Binding-site contacts:
Ligand atom O2P contacts residue PHE388 of chain 1.F at 3.7 Å.
Ligand atom O1P contacts residue GLN467 of chain 1.F at 3.7 Å.
Ligand atom C2 contacts residue GLY461 of chain 1.F at 3.1 Å.
Ligand atom O4 contacts residue GLN467 of chain 1.F at 3.4 Å.
Ligand atom O2P contacts residue GLU385 of chain 1.F at 3.5 Å (salt-bridge).
Ligand atom O5 contacts residue LEU383 of chain 1.F at 3.6 Å.
Ligand atom O5 contacts residue GLU385 of chain 1.F at 3.8 Å.
Ligand atom C3 contacts residue SER463 of chain 1.F at 3.4 Å.
Ligand atom C1 contacts residue GLY461 of chain 1.F at 3.8 Å.
Ligand atom O3 contacts residue GLY461 of chain 1.F at 3.5 Å.
Ligand atom C1 contacts residue LEU383 of chain 1.F at 3.2 Å (hydrophobic).
Ligand atom O4 contacts residue GLY468 of chain 1.F at 3.3 Å (h-bond).
Ligand atom C6 contacts residue GLU385 of chain 1.F at 3.6 Å.
Ligand atom C4 contacts residue ALA466 of chain 1.F at 3.3 Å (hydrophobic).
Ligand atom O2P contacts residue GLY387 of chain 1.F at 3.5 Å (h-bond).
Ligand atom C4 contacts residue GLY469 of chain 1.F at 3.8 Å.
Ligand atom O2P contacts residue SER386 of chain 1.F at 2.7 Å (h-bond).
Ligand atom O4 contacts residue GLY469 of chain 1.F at 2.8 Å (h-bond).
Ligand atom O6 contacts residue GLU385 of chain 1.F at 3.6 Å (salt-bridge).
Ligand atom O2P contacts residue THR384 of chain 1.F at 3.2 Å (h-bond).
Ligand atom O2 contacts residue TYR464 of chain 1.F at 3.5 Å.
Ligand atom C2 contacts residue SER463 of chain 1.F at 3.5 Å.
Ligand atom P contacts residue THR384 of chain 1.F at 3.5 Å.
Ligand atom O2 contacts residue SER463 of chain 1.F at 2.5 Å (h-bond).
Ligand atom C6 contacts residue THR470 of chain 1.F at 3.6 Å.
Ligand atom O3P contacts residue THR470 of chain 1.F at 3.8 Å.
Ligand atom O3 contacts residue SER463 of chain 1.F at 3.2 Å (h-bond).
Ligand atom O1P contacts residue GLY468 of chain 1.F at 3.0 Å (h-bond).
Ligand atom O6 contacts residue GLY468 of chain 1.F at 3.4 Å (h-bond).
Ligand atom O3P contacts residue THR384 of chain 1.F at 2.9 Å (h-bond).
Ligand atom O2 contacts residue GLY461 of chain 1.F at 3.3 Å (h-bond).
Ligand atom O3 contacts residue GLY469 of chain 1.F at 3.7 Å.
Ligand atom O1 contacts residue LEU383 of chain 1.F at 2.8 Å (h-bond).
Ligand atom C5 contacts residue ALA466 of chain 1.F at 3.5 Å (hydrophobic).
Ligand atom O3P contacts residue THR389 of chain 1.F at 2.8 Å (h-bond).
Ligand atom O6 contacts residue GLN467 of chain 1.F at 3.8 Å.
Ligand atom C3 contacts residue ALA466 of chain 1.F at 3.4 Å (hydrophobic).
Ligand atom O1P contacts residue PHE388 of chain 1.F at 3.7 Å.
Ligand atom O2P contacts residue GLN467 of chain 1.F at 3.5 Å.
Ligand atom O4 contacts residue ALA466 of chain 1.F at 2.8 Å (h-bond).

This protein binds this small molecule.
Small molecule (SMILES): O=P(O)(O)OC[C@H]1O[C@H](O)[C@H](O)[C@@H](O)[C@@H]1O

Sequence of chain 1.F:
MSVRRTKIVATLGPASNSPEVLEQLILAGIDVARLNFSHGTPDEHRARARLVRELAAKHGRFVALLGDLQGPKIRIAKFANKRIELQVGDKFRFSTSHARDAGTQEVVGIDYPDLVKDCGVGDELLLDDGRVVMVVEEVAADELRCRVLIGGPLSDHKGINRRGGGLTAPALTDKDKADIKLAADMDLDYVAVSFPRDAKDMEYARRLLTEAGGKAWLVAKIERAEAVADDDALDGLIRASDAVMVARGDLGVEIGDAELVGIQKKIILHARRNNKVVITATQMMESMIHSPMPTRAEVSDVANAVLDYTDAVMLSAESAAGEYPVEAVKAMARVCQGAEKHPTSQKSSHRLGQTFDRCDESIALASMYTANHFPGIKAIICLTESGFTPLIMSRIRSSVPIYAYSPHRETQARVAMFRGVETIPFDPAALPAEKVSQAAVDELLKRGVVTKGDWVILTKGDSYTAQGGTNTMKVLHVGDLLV